Sequence of chain 1.A:
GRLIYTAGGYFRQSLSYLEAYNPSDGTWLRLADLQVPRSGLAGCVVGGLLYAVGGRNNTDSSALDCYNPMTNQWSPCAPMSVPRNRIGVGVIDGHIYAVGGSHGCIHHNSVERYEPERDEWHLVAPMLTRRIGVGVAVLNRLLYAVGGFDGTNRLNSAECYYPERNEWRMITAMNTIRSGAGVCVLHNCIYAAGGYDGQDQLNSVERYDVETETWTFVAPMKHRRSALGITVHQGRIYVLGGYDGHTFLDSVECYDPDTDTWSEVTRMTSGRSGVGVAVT

A small-molecule ligand and the protein it binds are described below.
Small molecule (SMILES): CCN1CCN(CC(=O)Nc2ccc(S(=O)(=O)N(CC(N)=O)c3ccc(N(CC(N)=O)S(=O)(=O)c4ccc(OC)cc4)c4ccccc34)cc2)CC1

Binding-site contacts:
Ligand atom C50 contacts residue ASN97 of chain 1.A at 3.5 Å.
Ligand atom O19 contacts residue GLY192 of chain 1.A at 3.6 Å.
Ligand atom O21 contacts residue SER285 of chain 1.A at 3.1 Å (h-bond).
Ligand atom O19 contacts residue SER191 of chain 1.A at 2.8 Å (h-bond).
Ligand atom O52 contacts residue ARG63 of chain 1.A at 3.5 Å (salt-bridge).
Ligand atom N51 contacts residue SER46 of chain 1.A at 3.0 Å (h-bond).
Ligand atom O49 contacts residue ARG98 of chain 1.A at 3.5 Å (salt-bridge).
Ligand atom O21 contacts residue ALA239 of chain 1.A at 3.4 Å.
Ligand atom C30 contacts residue PHE260 of chain 1.A at 3.6 Å (hydrophobic).
Ligand atom C46 contacts residue GLN213 of chain 1.A at 2.9 Å.
Ligand atom C32 contacts residue TYR17 of chain 1.A at 3.6 Å (hydrophobic).
Ligand atom C47 contacts residue ARG98 of chain 1.A at 3.6 Å.
Ligand atom N48 contacts residue ARG98 of chain 1.A at 3.6 Å.
Ligand atom C31 contacts residue TYR17 of chain 1.A at 3.7 Å (hydrophobic).
Ligand atom C26 contacts residue GLN213 of chain 1.A at 3.3 Å.
Ligand atom C41 contacts residue GLN213 of chain 1.A at 3.5 Å.
Ligand atom C13 contacts residue ARG63 of chain 1.A at 3.2 Å.
Ligand atom C05 contacts residue ARG98 of chain 1.A at 3.7 Å.
Ligand atom O49 contacts residue ILE144 of chain 1.A at 3.6 Å.
Ligand atom C23 contacts residue TYR208 of chain 1.A at 3.1 Å (hydrophobic).
Ligand atom O18 contacts residue ALA239 of chain 1.A at 3.6 Å.
Ligand atom C24 contacts residue TYR208 of chain 1.A at 3.2 Å (hydrophobic).
Ligand atom C50 contacts residue ARG63 of chain 1.A at 3.4 Å.
Ligand atom O17 contacts residue TYR17 of chain 1.A at 3.2 Å.
Ligand atom C10 contacts residue ARG98 of chain 1.A at 3.7 Å.
Ligand atom O52 contacts residue ASN97 of chain 1.A at 2.5 Å (h-bond).
Ligand atom C01 contacts residue ARG98 of chain 1.A at 3.6 Å.
Ligand atom O17 contacts residue SER46 of chain 1.A at 3.3 Å (h-bond).
Ligand atom N51 contacts residue ASN97 of chain 1.A at 3.4 Å (h-bond).
Ligand atom O21 contacts residue GLY286 of chain 1.A at 3.3 Å.
Ligand atom O33 contacts residue PHE260 of chain 1.A at 3.6 Å.
Ligand atom C46 contacts residue GLN211 of chain 1.A at 3.7 Å.
Ligand atom N51 contacts residue GLY47 of chain 1.A at 3.4 Å (h-bond).
Ligand atom O19 contacts residue TYR208 of chain 1.A at 3.2 Å.
Ligand atom O18 contacts residue SER238 of chain 1.A at 3.0 Å (h-bond).
Ligand atom C31 contacts residue PHE260 of chain 1.A at 3.7 Å (hydrophobic).
Ligand atom O52 contacts residue ARG98 of chain 1.A at 2.8 Å (salt-bridge).
Ligand atom C27 contacts residue GLN213 of chain 1.A at 3.6 Å.
Ligand atom C27 contacts residue SER238 of chain 1.A at 3.6 Å.
Ligand atom C41 contacts residue GLY257 of chain 1.A at 3.4 Å.